Binding-site contacts:
Ligand atom N2 contacts residue GLY204 of chain 1.A at 3.7 Å.
Ligand atom C12 contacts residue GLN174 of chain 1.A at 3.7 Å.
Ligand atom C31 contacts residue LEU81 of chain 1.A at 3.4 Å (hydrophobic).
Ligand atom O27 contacts residue GLN155 of chain 1.A at 3.8 Å.
Ligand atom O21 contacts residue TRP193 of chain 1.A at 3.2 Å.
Ligand atom C16 contacts residue HIS40 of chain 1.A at 3.9 Å.
Ligand atom C6 contacts residue TRP193 of chain 1.A at 3.5 Å (hydrophobic).
Ligand atom O29 contacts residue ASN79 of chain 1.A at 2.8 Å (h-bond).
Ligand atom C5 contacts residue TRP193 of chain 1.A at 3.5 Å (hydrophobic).
Ligand atom N1 contacts residue ASP171 of chain 1.A at 2.7 Å (salt-bridge).
Ligand atom C30 contacts residue LEU81 of chain 1.A at 3.6 Å (hydrophobic).
Ligand atom C26 contacts residue TRP193 of chain 1.A at 3.8 Å (hydrophobic).
Ligand atom O27 contacts residue TRP193 of chain 1.A at 3.2 Å.
Ligand atom C9 contacts residue GLY196 of chain 1.A at 3.2 Å.
Ligand atom N2 contacts residue SER172 of chain 1.A at 2.8 Å (h-bond).
Ligand atom C32 contacts residue LEU81 of chain 1.A at 3.7 Å (hydrophobic).
Ligand atom N1 contacts residue CYS197 of chain 1.A at 3.6 Å.
Ligand atom C28 contacts residue GLN155 of chain 1.A at 3.7 Å.
Ligand atom C20 contacts residue TRP193 of chain 1.A at 3.5 Å (hydrophobic).
Ligand atom C6 contacts residue SER192 of chain 1.A at 3.4 Å.
Ligand atom C9 contacts residue GLY194 of chain 1.A at 3.7 Å.
Ligand atom C10 contacts residue SER177 of chain 1.A at 3.8 Å.
Ligand atom O21 contacts residue GLY194 of chain 1.A at 3.2 Å (h-bond).
Ligand atom C24 contacts residue LEU81 of chain 1.A at 3.8 Å (hydrophobic).
Ligand atom C30 contacts residue ASN79 of chain 1.A at 3.5 Å.
Ligand atom N2 contacts residue ASP171 of chain 1.A at 3.0 Å (salt-bridge).
Ligand atom C18 contacts residue LEU81 of chain 1.A at 3.6 Å (hydrophobic).
Ligand atom N1 contacts residue SER172 of chain 1.A at 3.3 Å (h-bond).
Ligand atom C22 contacts residue SER192 of chain 1.A at 3.2 Å.
Ligand atom C10 contacts residue SER192 of chain 1.A at 3.7 Å.
Ligand atom C4 contacts residue GLY196 of chain 1.A at 3.9 Å.
Ligand atom C4 contacts residue TRP193 of chain 1.A at 3.7 Å (hydrophobic).
Ligand atom C4 contacts residue GLY194 of chain 1.A at 3.7 Å.
Ligand atom O29 contacts residue THR80 of chain 1.A at 3.8 Å.
Ligand atom C3 contacts residue GLY196 of chain 1.A at 3.6 Å.
Ligand atom C3 contacts residue ASP171 of chain 1.A at 3.5 Å.
Ligand atom N1 contacts residue GLY196 of chain 1.A at 2.7 Å (h-bond).
Ligand atom C3 contacts residue SER172 of chain 1.A at 3.2 Å.
Ligand atom C31 contacts residue ASN79 of chain 1.A at 3.6 Å.
Ligand atom C42 contacts residue HIS40 of chain 1.A at 3.9 Å.

This small molecule binds to this protein.
Small molecule (SMILES): CC[C@@H]1[C@@H]2[C@H](C(=O)N1Cc1ccc3c(c1)OCO3)[C@H](c1ccc(C(=N)N)cc1)N1CCC[C@@H]21

Sequence of chain 1.A:
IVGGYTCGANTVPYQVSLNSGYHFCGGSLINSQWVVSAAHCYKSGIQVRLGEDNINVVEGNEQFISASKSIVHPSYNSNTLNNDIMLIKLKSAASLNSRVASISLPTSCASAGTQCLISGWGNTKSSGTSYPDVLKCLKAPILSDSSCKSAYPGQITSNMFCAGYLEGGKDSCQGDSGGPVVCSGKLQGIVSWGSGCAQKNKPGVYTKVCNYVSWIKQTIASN